Binding-site contacts:
Ligand atom C3 contacts residue SER183 of chain 1.Q at 4.3 Å.
Ligand atom C2 contacts residue THR182 of chain 1.Q at 4.5 Å.
Ligand atom C4 contacts residue SER348 of chain 1.Q at 3.7 Å.
Ligand atom C2 contacts residue ASN346 of chain 1.Q at 3.8 Å.
Ligand atom C3 contacts residue SER348 of chain 1.Q at 2.7 Å.
Ligand atom C6 contacts residue SER348 of chain 1.Q at 3.6 Å.
Ligand atom C4 contacts residue SER183 of chain 1.Q at 3.5 Å.
Ligand atom O1A contacts residue SER348 of chain 1.Q at 2.5 Å (h-bond).
Ligand atom O4 contacts residue ASN346 of chain 1.Q at 4.3 Å.
Ligand atom O1B contacts residue LEU347 of chain 1.Q at 3.6 Å (h-bond).
Ligand atom C6 contacts residue THR182 of chain 1.Q at 4.2 Å.
Ligand atom O1B contacts residue ASN346 of chain 1.Q at 2.9 Å (h-bond).
Ligand atom C4 contacts residue ASN346 of chain 1.Q at 4.2 Å.
Ligand atom C1 contacts residue ASN346 of chain 1.Q at 3.7 Å.
Ligand atom O8 contacts residue THR182 of chain 1.Q at 3.7 Å.
Ligand atom C5 contacts residue SER348 of chain 1.Q at 4.2 Å.
Ligand atom C2 contacts residue SER348 of chain 1.Q at 1.4 Å.
Ligand atom O6 contacts residue SER348 of chain 1.Q at 2.5 Å (h-bond).
Ligand atom O4 contacts residue SER183 of chain 1.Q at 3.4 Å (h-bond).
Ligand atom C1 contacts residue SER348 of chain 1.Q at 1.6 Å.
Ligand atom O8 contacts residue SER348 of chain 1.Q at 4.2 Å.
Ligand atom C3 contacts residue ASN346 of chain 1.Q at 3.1 Å.
Ligand atom O1B contacts residue SER348 of chain 1.Q at 2.1 Å (h-bond).

A protein and the small-molecule ligand that binds it are described below.
Small molecule (SMILES): C[C@H](O)[C@H](N)[C@@H]1O[C@](O)(C(=O)O)C[C@H](O)[C@@H]1N

Sequence of chain 1.Q:
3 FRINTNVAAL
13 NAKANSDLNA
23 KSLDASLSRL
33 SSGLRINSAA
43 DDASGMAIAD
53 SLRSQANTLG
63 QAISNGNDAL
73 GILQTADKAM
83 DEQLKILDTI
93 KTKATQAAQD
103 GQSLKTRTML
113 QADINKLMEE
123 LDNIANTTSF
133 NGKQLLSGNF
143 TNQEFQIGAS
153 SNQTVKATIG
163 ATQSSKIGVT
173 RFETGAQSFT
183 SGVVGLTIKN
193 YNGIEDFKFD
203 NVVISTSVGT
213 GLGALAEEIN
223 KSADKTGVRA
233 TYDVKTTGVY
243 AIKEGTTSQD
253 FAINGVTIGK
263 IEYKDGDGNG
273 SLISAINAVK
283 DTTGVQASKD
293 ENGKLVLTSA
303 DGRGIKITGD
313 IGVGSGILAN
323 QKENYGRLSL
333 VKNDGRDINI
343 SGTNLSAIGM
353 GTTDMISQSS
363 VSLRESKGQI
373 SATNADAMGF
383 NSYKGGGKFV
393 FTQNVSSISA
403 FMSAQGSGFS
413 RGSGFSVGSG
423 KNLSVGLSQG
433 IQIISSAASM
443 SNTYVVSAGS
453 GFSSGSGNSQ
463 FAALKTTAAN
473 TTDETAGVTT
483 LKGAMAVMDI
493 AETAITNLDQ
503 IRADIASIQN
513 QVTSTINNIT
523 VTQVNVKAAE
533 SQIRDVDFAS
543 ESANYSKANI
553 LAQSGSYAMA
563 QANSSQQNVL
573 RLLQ